The protein below binds the small molecule below.
Small molecule (SMILES): CC1=C(/C=C/C(C)=C\C=C\C(C)=C\C(=O)O)C(C)(C)CCC1

Sequence of chain 1.A:
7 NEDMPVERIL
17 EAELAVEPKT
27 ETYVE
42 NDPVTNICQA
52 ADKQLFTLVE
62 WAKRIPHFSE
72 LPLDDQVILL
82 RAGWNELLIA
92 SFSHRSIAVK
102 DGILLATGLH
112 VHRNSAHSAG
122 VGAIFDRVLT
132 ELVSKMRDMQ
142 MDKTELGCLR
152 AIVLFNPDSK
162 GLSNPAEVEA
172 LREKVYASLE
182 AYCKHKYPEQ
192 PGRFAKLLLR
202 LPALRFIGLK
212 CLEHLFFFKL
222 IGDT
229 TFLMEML

Binding-site contacts:
Ligand atom C4 contacts residue ILE48 of chain 1.A at 4.1 Å (hydrophobic).
Ligand atom C15 contacts residue GLN55 of chain 1.A at 3.7 Å.
Ligand atom C16 contacts residue CYS212 of chain 1.A at 2.5 Å (hydrophobic).
Ligand atom C3 contacts residue VAL122 of chain 1.A at 3.8 Å (hydrophobic).
Ligand atom C1 contacts residue CYS212 of chain 1.A at 3.8 Å (hydrophobic).
Ligand atom O1 contacts residue PHE93 of chain 1.A at 3.4 Å.
Ligand atom O1 contacts residue ALA107 of chain 1.A at 3.0 Å (h-bond).
Ligand atom C19 contacts residue TRP85 of chain 1.A at 3.5 Å (hydrophobic).
Ligand atom C12 contacts residue LEU89 of chain 1.A at 3.9 Å (hydrophobic).
Ligand atom C14 contacts residue GLN55 of chain 1.A at 3.9 Å.
Ligand atom O1 contacts residue ALA51 of chain 1.A at 4.1 Å.
Ligand atom C2 contacts residue VAL122 of chain 1.A at 4.1 Å (hydrophobic).
Ligand atom C11 contacts residue ILE48 of chain 1.A at 3.8 Å (hydrophobic).
Ligand atom C15 contacts residue PHE93 of chain 1.A at 3.7 Å (hydrophobic).
Ligand atom C5 contacts residue ILE48 of chain 1.A at 3.8 Å (hydrophobic).
Ligand atom C14 contacts residue PHE93 of chain 1.A at 4.1 Å (hydrophobic).
Ligand atom O1 contacts residue ARG96 of chain 1.A at 2.7 Å (salt-bridge).
Ligand atom C11 contacts residue PHE93 of chain 1.A at 3.6 Å (hydrophobic).
Ligand atom C15 contacts residue ALA107 of chain 1.A at 3.7 Å (hydrophobic).
Ligand atom C12 contacts residue PHE93 of chain 1.A at 3.6 Å (hydrophobic).
Ligand atom C19 contacts residue ASN86 of chain 1.A at 4.0 Å.
Ligand atom O2 contacts residue ALA107 of chain 1.A at 3.0 Å.
Ligand atom C6 contacts residue CYS212 of chain 1.A at 4.1 Å (hydrophobic).
Ligand atom C17 contacts residue LEU216 of chain 1.A at 3.9 Å (hydrophobic).
Ligand atom C20 contacts residue PHE93 of chain 1.A at 3.1 Å (hydrophobic).
Ligand atom C18 contacts residue ILE104 of chain 1.A at 4.2 Å (hydrophobic).
Ligand atom C18 contacts residue ILE48 of chain 1.A at 3.3 Å (hydrophobic).
Ligand atom O1 contacts residue LEU106 of chain 1.A at 3.4 Å.
Ligand atom O2 contacts residue GLN55 of chain 1.A at 3.0 Å.
Ligand atom C7 contacts residue ILE48 of chain 1.A at 3.4 Å (hydrophobic).
Ligand atom C15 contacts residue ARG96 of chain 1.A at 3.3 Å.
Ligand atom O1 contacts residue LEU105 of chain 1.A at 4.1 Å.
Ligand atom C12 contacts residue ALA52 of chain 1.A at 4.0 Å (hydrophobic).
Ligand atom C13 contacts residue PHE93 of chain 1.A at 3.3 Å (hydrophobic).
Ligand atom C6 contacts residue ILE48 of chain 1.A at 3.9 Å (hydrophobic).
Ligand atom C11 contacts residue ALA52 of chain 1.A at 4.2 Å (hydrophobic).
Ligand atom C10 contacts residue ALA52 of chain 1.A at 4.1 Å (hydrophobic).
Ligand atom C19 contacts residue LEU216 of chain 1.A at 3.5 Å (hydrophobic).
Ligand atom C20 contacts residue LEU106 of chain 1.A at 3.8 Å (hydrophobic).
Ligand atom O2 contacts residue ARG96 of chain 1.A at 2.7 Å (salt-bridge).